Sequence of chain 1.A:
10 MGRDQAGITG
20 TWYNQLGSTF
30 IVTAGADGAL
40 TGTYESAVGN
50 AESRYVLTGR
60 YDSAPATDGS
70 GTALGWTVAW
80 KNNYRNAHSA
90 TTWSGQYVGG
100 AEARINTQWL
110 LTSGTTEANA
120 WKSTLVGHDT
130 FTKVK

Binding-site contacts:
Ligand atom C22 contacts residue SER45 of chain 1.A at 3.5 Å.
Ligand atom C32 contacts residue ASN49 of chain 1.A at 3.3 Å.
Ligand atom C7 contacts residue WKF1 of chain 1.I at 2.9 Å.
Ligand atom S24 contacts residue THR90 of chain 1.A at 3.2 Å (h-bond).
Ligand atom C7 contacts residue LEU124 of chain 1.A at 3.4 Å (hydrophobic).
Ligand atom N10 contacts residue SER112 of chain 1.A at 3.3 Å (h-bond).
Ligand atom C13 contacts residue LEU124 of chain 1.A at 3.1 Å (hydrophobic).
Ligand atom C11 contacts residue SER112 of chain 1.A at 3.5 Å.
Ligand atom C12 contacts residue LEU124 of chain 1.C at 3.3 Å (hydrophobic).
Ligand atom C36 contacts residue NI1 of chain 1.F at 2.8 Å.
Ligand atom C6 contacts residue LYS121 of chain 1.C at 3.1 Å.
Ligand atom C11 contacts residue LYS121 of chain 1.A at 3.5 Å.
Ligand atom C2 contacts residue NI1 of chain 1.F at 2.9 Å.
Ligand atom C39 contacts residue NI1 of chain 1.F at 3.0 Å.
Ligand atom C11 contacts residue NI1 of chain 1.F at 3.0 Å.
Ligand atom O31 contacts residue TYR43 of chain 1.A at 2.5 Å (h-bond).
Ligand atom N38 contacts residue NI1 of chain 1.F at 1.9 Å (h-bond).
Ligand atom N3 contacts residue NI1 of chain 1.F at 1.9 Å (h-bond).
Ligand atom N27 contacts residue ASP128 of chain 1.A at 2.8 Å (salt-bridge).
Ligand atom N29 contacts residue SER45 of chain 1.A at 3.1 Å (h-bond).
Ligand atom C14 contacts residue NI1 of chain 1.F at 3.2 Å.
Ligand atom C12 contacts residue LYS121 of chain 1.A at 3.0 Å.
Ligand atom O31 contacts residue SER27 of chain 1.A at 2.9 Å (h-bond).
Ligand atom N35 contacts residue NI1 of chain 1.F at 1.9 Å (h-bond).
Ligand atom C4 contacts residue NI1 of chain 1.F at 2.6 Å.
Ligand atom C34 contacts residue NI1 of chain 1.F at 3.0 Å.
Ligand atom C8 contacts residue WKF1 of chain 1.I at 3.0 Å.
Ligand atom O31 contacts residue ASN23 of chain 1.A at 3.0 Å (h-bond).
Ligand atom C5 contacts residue LYS121 of chain 1.C at 3.5 Å.
Ligand atom N10 contacts residue NI1 of chain 1.F at 1.9 Å (h-bond).
Ligand atom C37 contacts residue NI1 of chain 1.F at 2.7 Å.
Ligand atom N18 contacts residue ASN49 of chain 1.A at 3.0 Å (h-bond).
Ligand atom C13 contacts residue WKF1 of chain 1.I at 2.8 Å.
Ligand atom C13 contacts residue LEU124 of chain 1.C at 3.2 Å (hydrophobic).
Ligand atom C11 contacts residue SER122 of chain 1.A at 3.5 Å.
Ligand atom C9 contacts residue NI1 of chain 1.F at 2.6 Å.
Ligand atom C30 contacts residue TYR43 of chain 1.A at 3.4 Å (hydrophobic).
Ligand atom C15 contacts residue NI1 of chain 1.F at 3.2 Å.
Ligand atom C8 contacts residue LEU124 of chain 1.A at 3.3 Å (hydrophobic).
Ligand atom C25 contacts residue TRP108 of chain 1.A at 3.3 Å (hydrophobic).

A small-molecule ligand and the protein it binds are described below.
Small molecule (SMILES): O=C1N[C@H]2[C@H](CS[C@H]2CCCCNC2CCC(C(=O)Nc3cccc4cccnc34)(C(=O)Nc3cccc4cccnc34)CC2)N1

Sequence of chain 1.C:
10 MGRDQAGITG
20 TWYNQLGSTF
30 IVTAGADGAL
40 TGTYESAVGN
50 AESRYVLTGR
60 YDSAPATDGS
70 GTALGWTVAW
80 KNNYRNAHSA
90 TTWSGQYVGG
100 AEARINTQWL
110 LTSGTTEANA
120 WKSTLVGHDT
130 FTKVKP